Sequence of chain 1.D:
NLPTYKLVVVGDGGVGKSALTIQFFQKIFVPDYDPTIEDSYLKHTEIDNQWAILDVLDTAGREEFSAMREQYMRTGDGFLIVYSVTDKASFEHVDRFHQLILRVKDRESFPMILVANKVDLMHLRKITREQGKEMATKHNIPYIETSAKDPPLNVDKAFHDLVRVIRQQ

A protein and the small-molecule ligand that binds it are described below.
Small molecule (SMILES): Nc1nc2c(ncn2[C@@H]2O[C@H](CO[P](=O)(O)O[P](=O)(O)NP(=O)(O)O)[C@@H](O)[C@H]2O)c(=O)[nH]1

Binding-site contacts:
Ligand atom O3' contacts residue PRO42 of chain 1.D at 2.8 Å (h-bond).
Ligand atom O6 contacts residue SER158 of chain 1.D at 3.5 Å.
Ligand atom O1G contacts residue TYR44 of chain 1.D at 2.5 Å (h-bond).
Ligand atom O4' contacts residue LYS129 of chain 1.D at 3.1 Å (salt-bridge).
Ligand atom N3B contacts residue TYR44 of chain 1.D at 3.4 Å.
Ligand atom PB contacts residue MG1 of chain 1.T at 3.2 Å.
Ligand atom N3B contacts residue MG1 of chain 1.T at 3.4 Å.
Ligand atom O3A contacts residue GLY27 of chain 1.D at 3.2 Å (h-bond).
Ligand atom N7 contacts residue ASN128 of chain 1.D at 3.2 Å (h-bond).
Ligand atom O2' contacts residue GOL1 of chain 1.U at 3.5 Å (h-bond).
Ligand atom O2G contacts residue THR47 of chain 1.D at 2.9 Å (h-bond).
Ligand atom O1B contacts residue LYS28 of chain 1.D at 2.7 Å (salt-bridge).
Ligand atom O6 contacts residue LYS129 of chain 1.D at 3.5 Å.
Ligand atom N2 contacts residue ASP131 of chain 1.D at 2.9 Å (salt-bridge).
Ligand atom O1A contacts residue GOL1 of chain 1.U at 2.6 Å (h-bond).
Ligand atom O2A contacts residue GOL1 of chain 1.U at 3.5 Å.
Ligand atom O2G contacts residue MG1 of chain 1.T at 2.0 Å.
Ligand atom N1 contacts residue ASP131 of chain 1.D at 2.9 Å (salt-bridge).
Ligand atom PG contacts residue MG1 of chain 1.T at 3.2 Å.
Ligand atom O6 contacts residue ASN128 of chain 1.D at 3.3 Å (h-bond).
Ligand atom O2A contacts residue GLY27 of chain 1.D at 3.3 Å.
Ligand atom O2A contacts residue SER29 of chain 1.D at 3.2 Å (h-bond).
Ligand atom O2A contacts residue ALA30 of chain 1.D at 2.7 Å (h-bond).
Ligand atom C8 contacts residue ALA30 of chain 1.D at 3.5 Å (hydrophobic).
Ligand atom O2B contacts residue MG1 of chain 1.T at 2.0 Å.
Ligand atom O3G contacts residue GLY72 of chain 1.D at 2.7 Å (h-bond).
Ligand atom C2' contacts residue GOL1 of chain 1.U at 3.3 Å.
Ligand atom C6 contacts residue LYS129 of chain 1.D at 3.5 Å.
Ligand atom O2' contacts residue PRO42 of chain 1.D at 3.1 Å (h-bond).
Ligand atom O3G contacts residue LYS28 of chain 1.D at 2.6 Å (salt-bridge).
Ligand atom O3G contacts residue GLY24 of chain 1.D at 3.5 Å.
Ligand atom O2B contacts residue SER29 of chain 1.D at 2.9 Å (h-bond).
Ligand atom N3B contacts residue GLY25 of chain 1.D at 3.0 Å (h-bond).
Ligand atom O1A contacts residue TYR44 of chain 1.D at 3.2 Å.
Ligand atom O1B contacts residue VAL26 of chain 1.D at 3.3 Å (h-bond).
Ligand atom O2' contacts residue VAL41 of chain 1.D at 2.7 Å (h-bond).
Ligand atom O1B contacts residue GLY27 of chain 1.D at 3.2 Å (h-bond).
Ligand atom O6 contacts residue ALA159 of chain 1.D at 2.8 Å (h-bond).
Ligand atom O1G contacts residue PRO46 of chain 1.D at 3.5 Å.
Ligand atom O2' contacts residue PHE40 of chain 1.D at 3.2 Å.